This protein binds this small molecule.
Small molecule (SMILES): OC[C@H]1O[C@@H]2O[C@H]3[C@H](O)[C@@H](O)[C@@H](O[C@H]4[C@H](O)[C@@H](O)[C@@H](O[C@H]5[C@H](O)[C@@H](O)[C@@H](O[C@H]6[C@H](O)[C@@H](O)[C@@H](O[C@H]7[C@H](O)[C@@H](O)[C@@H](O[C@H]8[C@H](O)[C@@H](O)[C@@H](O[C@H]1[C@H](O)[C@H]2O)O[C@@H]8CO)O[C@@H]7CO)O[C@@H]6CO)O[C@@H]5CO)O[C@@H]4CO)O[C@@H]3CO

Binding-site contacts:
Ligand atom O2 contacts residue ASP84 of chain 1.A at 2.8 Å (salt-bridge).
Ligand atom C3 contacts residue GLU51 of chain 1.A at 4.1 Å.
Ligand atom C6 contacts residue PHE50 of chain 1.A at 4.3 Å (hydrophobic).
Ligand atom O4 contacts residue PHE50 of chain 1.A at 3.7 Å.
Ligand atom O3 contacts residue GLU51 of chain 1.A at 3.4 Å.
Ligand atom C4 contacts residue TYR73 of chain 1.A at 3.9 Å (hydrophobic).
Ligand atom O3 contacts residue ASN47 of chain 1.A at 3.1 Å (h-bond).
Ligand atom C5 contacts residue TYR73 of chain 1.A at 4.2 Å (hydrophobic).
Ligand atom C2 contacts residue LYS52 of chain 1.A at 3.7 Å.
Ligand atom C3 contacts residue PHE50 of chain 1.A at 3.6 Å (hydrophobic).
Ligand atom C3 contacts residue ASN47 of chain 1.A at 4.4 Å.
Ligand atom C3 contacts residue ASP84 of chain 1.A at 4.3 Å.
Ligand atom O2 contacts residue LYS52 of chain 1.A at 2.9 Å (salt-bridge).
Ligand atom C1 contacts residue ASP84 of chain 1.A at 4.3 Å.
Ligand atom C6 contacts residue TYR73 of chain 1.A at 3.8 Å (hydrophobic).
Ligand atom O3 contacts residue PHE86 of chain 1.A at 4.2 Å.
Ligand atom O2 contacts residue PHE50 of chain 1.A at 2.9 Å (h-bond).
Ligand atom O5 contacts residue TYR73 of chain 1.A at 3.6 Å (h-bond).
Ligand atom C3 contacts residue TYR73 of chain 1.A at 4.0 Å (hydrophobic).
Ligand atom O6 contacts residue PHE50 of chain 1.A at 4.3 Å.
Ligand atom O3 contacts residue PHE50 of chain 1.A at 3.8 Å.
Ligand atom O3 contacts residue TYR73 of chain 1.A at 3.8 Å.
Ligand atom C4 contacts residue PHE50 of chain 1.A at 4.3 Å (hydrophobic).
Ligand atom C2 contacts residue PHE86 of chain 1.A at 4.2 Å (hydrophobic).
Ligand atom O3 contacts residue ASP84 of chain 1.A at 3.8 Å.
Ligand atom O2 contacts residue GLU51 of chain 1.A at 3.4 Å (salt-bridge).
Ligand atom O3 contacts residue LYS52 of chain 1.A at 2.8 Å (salt-bridge).
Ligand atom C3 contacts residue LYS52 of chain 1.A at 3.4 Å.
Ligand atom C1 contacts residue TYR73 of chain 1.A at 3.8 Å (hydrophobic).
Ligand atom C2 contacts residue TYR73 of chain 1.A at 3.8 Å (hydrophobic).
Ligand atom O2 contacts residue PHE86 of chain 1.A at 3.8 Å.
Ligand atom C2 contacts residue ASP84 of chain 1.A at 3.2 Å.
Ligand atom C1 contacts residue PHE50 of chain 1.A at 4.4 Å (hydrophobic).
Ligand atom C2 contacts residue PHE50 of chain 1.A at 3.7 Å (hydrophobic).
Ligand atom O2 contacts residue ASN47 of chain 1.A at 3.4 Å (h-bond).
Ligand atom C5 contacts residue PHE50 of chain 1.A at 3.9 Å (hydrophobic).

Sequence of chain 1.A:
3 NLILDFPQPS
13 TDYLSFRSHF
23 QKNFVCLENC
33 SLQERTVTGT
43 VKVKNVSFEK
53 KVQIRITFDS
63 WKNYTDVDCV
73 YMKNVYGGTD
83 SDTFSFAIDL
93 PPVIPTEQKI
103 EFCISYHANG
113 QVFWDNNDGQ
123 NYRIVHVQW